Binding-site contacts:
Ligand atom N4 contacts residue GLU70 of chain 1.A at 2.7 Å (salt-bridge).
Ligand atom C2 contacts residue TRP66 of chain 1.A at 4.5 Å (hydrophobic).
Ligand atom C1 contacts residue THR64 of chain 1.A at 3.6 Å.
Ligand atom N10 contacts residue LEU63 of chain 1.A at 4.0 Å.
Ligand atom N17 contacts residue LEU63 of chain 1.A at 3.6 Å.
Ligand atom C1 contacts residue GLN75 of chain 1.A at 3.6 Å.
Ligand atom C2 contacts residue ASP65 of chain 1.A at 3.5 Å.
Ligand atom O9 contacts residue GLN75 of chain 1.A at 3.4 Å (h-bond).
Ligand atom C14 contacts residue LEU63 of chain 1.A at 4.2 Å (hydrophobic).
Ligand atom C8 contacts residue GLN75 of chain 1.A at 3.9 Å.
Ligand atom N17 contacts residue THR64 of chain 1.A at 3.1 Å (h-bond).
Ligand atom O9 contacts residue TRP79 of chain 1.A at 2.9 Å (h-bond).
Ligand atom C13 contacts residue LEU63 of chain 1.A at 3.9 Å (hydrophobic).
Ligand atom C11 contacts residue LEU63 of chain 1.A at 3.6 Å (hydrophobic).
Ligand atom N4 contacts residue GLN75 of chain 1.A at 3.1 Å (h-bond).
Ligand atom C8 contacts residue THR64 of chain 1.A at 3.5 Å.
Ligand atom C1 contacts residue GLU70 of chain 1.A at 3.5 Å.
Ligand atom C2 contacts residue THR64 of chain 1.A at 3.3 Å.
Ligand atom N10 contacts residue THR64 of chain 1.A at 2.8 Å (h-bond).
Ligand atom C8 contacts residue LEU63 of chain 1.A at 4.4 Å (hydrophobic).
Ligand atom C11 contacts residue THR64 of chain 1.A at 3.7 Å.
Ligand atom N4 contacts residue ASP65 of chain 1.A at 3.8 Å.
Ligand atom C14 contacts residue TYR80 of chain 1.A at 4.3 Å (hydrophobic).
Ligand atom C13 contacts residue TRP79 of chain 1.A at 3.7 Å (hydrophobic).
Ligand atom C12 contacts residue TRP79 of chain 1.A at 3.6 Å (hydrophobic).
Ligand atom C15 contacts residue THR64 of chain 1.A at 3.9 Å.
Ligand atom C12 contacts residue LEU63 of chain 1.A at 3.6 Å (hydrophobic).
Ligand atom C8 contacts residue TRP79 of chain 1.A at 4.0 Å (hydrophobic).
Ligand atom N16 contacts residue LEU63 of chain 1.A at 4.0 Å.
Ligand atom C15 contacts residue LEU63 of chain 1.A at 3.9 Å (hydrophobic).
Ligand atom C1 contacts residue LEU63 of chain 1.A at 4.2 Å (hydrophobic).
Ligand atom C2 contacts residue GLU70 of chain 1.A at 3.6 Å.
Ligand atom C14 contacts residue GLY62 of chain 1.A at 3.8 Å.
Ligand atom C1 contacts residue TRP66 of chain 1.A at 3.6 Å (hydrophobic).
Ligand atom C2 contacts residue GLN75 of chain 1.A at 3.7 Å.
Ligand atom N16 contacts residue THR64 of chain 1.A at 3.7 Å.
Ligand atom C15 contacts residue GLY62 of chain 1.A at 3.7 Å.
Ligand atom N16 contacts residue GLY62 of chain 1.A at 3.8 Å.
Ligand atom N17 contacts residue GLY62 of chain 1.A at 4.2 Å.
Ligand atom C1 contacts residue ASP65 of chain 1.A at 4.2 Å.

The small molecule below binds the protein below.
Small molecule (SMILES): C[C@H]([NH3+])C(=O)Nc1cccc(N)n1

Sequence of chain 1.A:
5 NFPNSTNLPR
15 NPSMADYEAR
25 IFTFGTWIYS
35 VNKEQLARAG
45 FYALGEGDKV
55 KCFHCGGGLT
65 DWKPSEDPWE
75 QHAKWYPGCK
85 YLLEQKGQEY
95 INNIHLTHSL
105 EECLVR